Binding-site contacts:
Ligand atom C3 contacts residue ASN56 of chain 1.B at 3.8 Å.
Ligand atom N2 contacts residue ASN56 of chain 1.B at 2.9 Å (h-bond).
Ligand atom O7 contacts residue ASN56 of chain 1.B at 3.0 Å (h-bond).
Ligand atom C2 contacts residue ASN56 of chain 1.B at 2.5 Å.
Ligand atom C1 contacts residue ASN56 of chain 1.B at 1.4 Å.
Ligand atom C8 contacts residue LEU57 of chain 1.B at 4.0 Å (hydrophobic).
Ligand atom O5 contacts residue ASN56 of chain 1.B at 2.4 Å (h-bond).
Ligand atom C5 contacts residue ASN56 of chain 1.B at 3.7 Å.
Ligand atom C7 contacts residue ASN56 of chain 1.B at 3.1 Å.
Ligand atom C8 contacts residue ASN56 of chain 1.B at 4.1 Å.
Ligand atom C4 contacts residue ASN56 of chain 1.B at 4.3 Å.

The small molecule below binds the protein below.
Small molecule (SMILES): CC(=O)N[C@H]1[C@H](O[C@H]2[C@H](O)[C@@H](NC(C)=O)CO[C@@H]2CO)O[C@H](CO)[C@@H](O)[C@@H]1O

Sequence of chain 1.B:
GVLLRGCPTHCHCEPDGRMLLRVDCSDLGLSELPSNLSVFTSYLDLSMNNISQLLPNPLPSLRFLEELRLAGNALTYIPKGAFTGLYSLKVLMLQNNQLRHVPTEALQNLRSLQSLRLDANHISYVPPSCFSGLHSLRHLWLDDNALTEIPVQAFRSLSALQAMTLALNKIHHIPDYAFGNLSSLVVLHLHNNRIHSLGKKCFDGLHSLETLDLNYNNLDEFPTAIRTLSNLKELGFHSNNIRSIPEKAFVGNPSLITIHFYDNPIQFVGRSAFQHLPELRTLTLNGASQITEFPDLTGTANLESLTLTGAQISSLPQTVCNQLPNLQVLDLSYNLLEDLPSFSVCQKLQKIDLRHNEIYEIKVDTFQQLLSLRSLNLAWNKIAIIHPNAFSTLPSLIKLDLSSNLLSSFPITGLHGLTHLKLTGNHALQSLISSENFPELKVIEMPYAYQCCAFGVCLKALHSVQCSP